Binding-site contacts:
Ligand atom N3 contacts residue ALA38 of chain 1.D at 3.6 Å.
Ligand atom P contacts residue LYS35 of chain 1.D at 3.5 Å.
Ligand atom O6 contacts residue HIS34 of chain 1.D at 3.9 Å.
Ligand atom C4' contacts residue GLY64 of chain 1.D at 3.2 Å.
Ligand atom OP2 contacts residue VAL65 of chain 1.D at 3.6 Å.
Ligand atom P contacts residue GLY64 of chain 1.D at 3.8 Å.
Ligand atom C5' contacts residue GLY66 of chain 1.D at 3.5 Å.
Ligand atom C5' contacts residue TYR39 of chain 1.D at 3.7 Å (hydrophobic).
Ligand atom O3' contacts residue LYS68 of chain 1.D at 3.9 Å.
Ligand atom OP2 contacts residue NA1 of chain 1.G at 3.6 Å.
Ligand atom OP1 contacts residue GLY66 of chain 1.D at 2.9 Å (h-bond).
Ligand atom C3' contacts residue LYS68 of chain 1.D at 3.9 Å.
Ligand atom O4' contacts residue ALA38 of chain 1.D at 3.4 Å.
Ligand atom OP1 contacts residue THR67 of chain 1.D at 3.7 Å.
Ligand atom O5' contacts residue GLY66 of chain 1.D at 3.6 Å.
Ligand atom OP2 contacts residue THR67 of chain 1.D at 3.8 Å.
Ligand atom OP2 contacts residue LYS68 of chain 1.D at 3.4 Å (salt-bridge).
Ligand atom OP1 contacts residue LEU62 of chain 1.D at 3.7 Å.
Ligand atom P contacts residue ILE69 of chain 1.D at 3.9 Å.
Ligand atom O5' contacts residue LYS35 of chain 1.D at 3.7 Å.
Ligand atom P contacts residue LYS68 of chain 1.D at 3.5 Å.
Ligand atom OP2 contacts residue LYS68 of chain 1.D at 3.1 Å.
Ligand atom C3' contacts residue GLY66 of chain 1.D at 3.7 Å.
Ligand atom OP1 contacts residue LYS68 of chain 1.D at 2.7 Å (salt-bridge).
Ligand atom OP1 contacts residue PRO63 of chain 1.D at 3.6 Å.
Ligand atom P contacts residue GLY66 of chain 1.D at 3.7 Å.
Ligand atom OP1 contacts residue ILE69 of chain 1.D at 2.9 Å (h-bond).
Ligand atom C5' contacts residue GLY64 of chain 1.D at 3.2 Å.
Ligand atom OP3 contacts residue LYS35 of chain 1.D at 2.6 Å (salt-bridge).
Ligand atom O3' contacts residue ILE69 of chain 1.D at 3.6 Å.
Ligand atom P contacts residue NA1 of chain 1.G at 3.5 Å.
Ligand atom OP1 contacts residue LYS68 of chain 1.D at 3.5 Å (salt-bridge).
Ligand atom OP2 contacts residue LYS35 of chain 1.D at 3.4 Å (salt-bridge).
Ligand atom C1' contacts residue ALA38 of chain 1.D at 3.9 Å (hydrophobic).
Ligand atom O3' contacts residue GLY64 of chain 1.D at 3.4 Å.
Ligand atom OP1 contacts residue NA1 of chain 1.G at 2.6 Å (h-bond).
Ligand atom OP2 contacts residue GLY66 of chain 1.D at 3.6 Å.
Ligand atom OP1 contacts residue VAL65 of chain 1.D at 3.6 Å.
Ligand atom OP1 contacts residue GLY64 of chain 1.D at 2.8 Å (h-bond).
Ligand atom P contacts residue LYS68 of chain 1.D at 3.8 Å.

Sequence of chain 1.D:
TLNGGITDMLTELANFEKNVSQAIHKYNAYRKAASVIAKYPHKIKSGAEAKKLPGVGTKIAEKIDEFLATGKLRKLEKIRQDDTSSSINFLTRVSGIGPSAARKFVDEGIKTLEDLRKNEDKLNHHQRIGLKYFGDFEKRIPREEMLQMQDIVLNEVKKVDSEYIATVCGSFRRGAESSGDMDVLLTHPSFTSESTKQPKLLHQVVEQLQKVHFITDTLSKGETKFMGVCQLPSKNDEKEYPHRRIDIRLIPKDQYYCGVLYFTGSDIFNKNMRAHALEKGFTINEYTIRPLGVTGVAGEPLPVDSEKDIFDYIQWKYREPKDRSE

The small molecule below binds the protein below.
Small molecule (SMILES): Cc1cn([C@H]2C[C@H](O[P](=O)(O)OC[C@H]3O[C@@H](n4ccc(N)nc4=O)C[C@@H]3O[P](=O)(O)OC[C@H]3O[C@@H](n4cnc5c(=O)nc(N)[nH]c54)C[C@@H]3O[P](=O)(O)OC[C@H]3O[C@@H](n4cnc5c(=O)nc(N)[nH]c54)C[C@@H]3O)[C@@H](CO[P](=O)(O)O[C@H]3C[C@H](n4cnc5c(=O)nc(N)[nH]c54)O[C@@H]3COP(=O)(O)O)O2)c(=O)[nH]c1=O